Sequence of chain 1.C:
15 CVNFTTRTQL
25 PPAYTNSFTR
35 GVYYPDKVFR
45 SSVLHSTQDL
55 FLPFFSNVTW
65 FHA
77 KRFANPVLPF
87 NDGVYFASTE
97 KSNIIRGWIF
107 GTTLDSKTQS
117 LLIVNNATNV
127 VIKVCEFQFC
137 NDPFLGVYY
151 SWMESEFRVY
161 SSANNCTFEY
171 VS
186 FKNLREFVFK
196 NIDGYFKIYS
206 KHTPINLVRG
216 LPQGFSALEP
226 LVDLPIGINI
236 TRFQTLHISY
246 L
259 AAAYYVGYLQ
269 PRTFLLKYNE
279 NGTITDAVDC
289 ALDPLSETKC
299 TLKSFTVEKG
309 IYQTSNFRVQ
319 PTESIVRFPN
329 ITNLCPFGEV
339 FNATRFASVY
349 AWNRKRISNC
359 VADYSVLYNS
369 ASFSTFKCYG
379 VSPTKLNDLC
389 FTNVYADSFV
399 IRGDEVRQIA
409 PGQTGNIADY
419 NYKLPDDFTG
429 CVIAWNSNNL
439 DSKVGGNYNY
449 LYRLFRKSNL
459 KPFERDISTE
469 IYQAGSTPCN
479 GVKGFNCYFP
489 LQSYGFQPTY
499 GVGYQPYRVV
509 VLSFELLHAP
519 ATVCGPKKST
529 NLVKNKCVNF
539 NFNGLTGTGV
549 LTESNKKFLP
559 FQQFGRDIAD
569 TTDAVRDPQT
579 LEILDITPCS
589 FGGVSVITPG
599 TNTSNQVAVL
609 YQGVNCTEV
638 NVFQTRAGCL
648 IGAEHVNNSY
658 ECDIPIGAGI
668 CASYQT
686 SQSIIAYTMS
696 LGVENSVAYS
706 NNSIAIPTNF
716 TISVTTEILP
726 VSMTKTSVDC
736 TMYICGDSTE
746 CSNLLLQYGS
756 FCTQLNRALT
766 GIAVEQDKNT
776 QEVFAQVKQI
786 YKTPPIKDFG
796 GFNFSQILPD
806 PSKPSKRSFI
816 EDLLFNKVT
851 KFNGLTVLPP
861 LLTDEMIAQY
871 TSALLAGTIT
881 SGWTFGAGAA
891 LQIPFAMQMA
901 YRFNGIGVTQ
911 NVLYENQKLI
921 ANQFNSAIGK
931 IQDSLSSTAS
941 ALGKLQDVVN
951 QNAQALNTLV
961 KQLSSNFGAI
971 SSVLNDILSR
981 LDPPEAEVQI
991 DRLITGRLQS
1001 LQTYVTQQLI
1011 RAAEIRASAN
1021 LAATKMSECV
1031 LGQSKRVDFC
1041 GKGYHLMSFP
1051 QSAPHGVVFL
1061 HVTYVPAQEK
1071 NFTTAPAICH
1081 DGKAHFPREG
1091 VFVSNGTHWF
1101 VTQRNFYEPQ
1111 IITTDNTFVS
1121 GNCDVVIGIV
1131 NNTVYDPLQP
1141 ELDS

The small molecule below binds the protein below.
Small molecule (SMILES): CC(=O)N[C@@H]1[C@@H](O)[C@H](O)[C@@H](CO)O[C@H]1O

Binding-site contacts:
Ligand atom C4 contacts residue ASN234 of chain 1.C at 4.2 Å.
Ligand atom C3 contacts residue ASN234 of chain 1.C at 3.8 Å.
Ligand atom C5 contacts residue ASN234 of chain 1.C at 3.7 Å.
Ligand atom C1 contacts residue ASN234 of chain 1.C at 1.4 Å.
Ligand atom C2 contacts residue ASN234 of chain 1.C at 2.5 Å.
Ligand atom O5 contacts residue ASN234 of chain 1.C at 2.4 Å (h-bond).
Ligand atom C8 contacts residue ASN234 of chain 1.C at 4.4 Å.
Ligand atom C7 contacts residue ASN234 of chain 1.C at 3.3 Å.
Ligand atom O7 contacts residue ASN234 of chain 1.C at 3.3 Å (h-bond).
Ligand atom N2 contacts residue ASN234 of chain 1.C at 2.9 Å (h-bond).